Sequence of chain 1.C:
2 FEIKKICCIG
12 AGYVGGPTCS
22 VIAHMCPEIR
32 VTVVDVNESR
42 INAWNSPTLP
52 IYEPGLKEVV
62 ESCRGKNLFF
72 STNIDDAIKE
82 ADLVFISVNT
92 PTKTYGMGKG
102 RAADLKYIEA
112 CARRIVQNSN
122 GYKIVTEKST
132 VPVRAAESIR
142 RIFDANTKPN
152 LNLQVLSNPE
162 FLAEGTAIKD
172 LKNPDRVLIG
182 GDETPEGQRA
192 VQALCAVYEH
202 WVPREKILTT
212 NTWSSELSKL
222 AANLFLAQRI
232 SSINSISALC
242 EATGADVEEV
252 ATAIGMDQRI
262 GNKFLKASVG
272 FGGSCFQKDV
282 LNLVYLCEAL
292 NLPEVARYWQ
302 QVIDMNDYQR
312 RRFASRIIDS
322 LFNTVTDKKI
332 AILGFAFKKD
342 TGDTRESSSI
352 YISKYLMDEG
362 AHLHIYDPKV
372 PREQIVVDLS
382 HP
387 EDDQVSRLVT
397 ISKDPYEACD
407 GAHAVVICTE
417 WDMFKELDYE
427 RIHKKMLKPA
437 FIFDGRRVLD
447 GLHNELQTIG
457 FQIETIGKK

A small-molecule ligand and the protein it binds are described below.
Small molecule (SMILES): O=c1ccn([C@@H]2O[C@H](CO[P](=O)(O)O[P](=O)(O)O[C@H]3OC[C@@H](O)[C@H](O)[C@H]3O)[C@@H](O)[C@H]2O)c(=O)[nH]1

Binding-site contacts:
Ligand atom O4 contacts residue PHE265 of chain 1.C at 3.2 Å.
Ligand atom O2A contacts residue PHE265 of chain 1.C at 3.2 Å.
Ligand atom O4 contacts residue LYS267 of chain 1.C at 3.1 Å (salt-bridge).
Ligand atom O2 contacts residue ARG442 of chain 1.C at 3.6 Å (salt-bridge).
Ligand atom C5' contacts residue LEU163 of chain 1.C at 3.5 Å (hydrophobic).
Ligand atom O2A contacts residue PHE277 of chain 1.C at 3.5 Å.
Ligand atom O3' contacts residue PHE162 of chain 1.C at 2.8 Å (h-bond).
Ligand atom C6 contacts residue ILE231 of chain 1.C at 3.5 Å (hydrophobic).
Ligand atom O3' contacts residue ARG260 of chain 1.D at 3.0 Å (salt-bridge).
Ligand atom O4' contacts residue LYS220 of chain 1.C at 3.2 Å (salt-bridge).
Ligand atom N3 contacts residue LYS267 of chain 1.C at 2.8 Å (salt-bridge).
Ligand atom O2B contacts residue GLU165 of chain 1.C at 2.7 Å (salt-bridge).
Ligand atom O2D contacts residue ARG442 of chain 1.C at 2.6 Å (salt-bridge).
Ligand atom O1A contacts residue ALA164 of chain 1.C at 3.7 Å.
Ligand atom O4D contacts residue ILE231 of chain 1.C at 3.4 Å.
Ligand atom C3' contacts residue LEU163 of chain 1.C at 3.4 Å (hydrophobic).
Ligand atom O2B contacts residue ALA164 of chain 1.C at 3.4 Å.
Ligand atom C4D contacts residue GLY273 of chain 1.C at 3.6 Å.
Ligand atom O4D contacts residue PHE272 of chain 1.C at 3.2 Å.
Ligand atom O4' contacts residue PHE162 of chain 1.C at 3.2 Å.
Ligand atom O1A contacts residue LYS339 of chain 1.C at 2.5 Å (salt-bridge).
Ligand atom C5' contacts residue CYS276 of chain 1.C at 3.6 Å (hydrophobic).
Ligand atom O4' contacts residue GLU161 of chain 1.C at 3.0 Å (salt-bridge).
Ligand atom C3D contacts residue PHE338 of chain 1.C at 3.5 Å (hydrophobic).
Ligand atom O3D contacts residue GLY273 of chain 1.C at 3.0 Å (h-bond).
Ligand atom O2 contacts residue ILE231 of chain 1.C at 3.7 Å.
Ligand atom C2 contacts residue LYS267 of chain 1.C at 3.7 Å.
Ligand atom N1 contacts residue ILE231 of chain 1.C at 3.5 Å.
Ligand atom O4' contacts residue LEU163 of chain 1.C at 3.0 Å (h-bond).
Ligand atom C4' contacts residue LYS220 of chain 1.C at 3.7 Å.
Ligand atom O3B contacts residue ALA164 of chain 1.C at 3.4 Å.
Ligand atom C4 contacts residue LYS267 of chain 1.C at 3.6 Å.
Ligand atom C3' contacts residue PHE162 of chain 1.C at 3.5 Å (hydrophobic).
Ligand atom O4 contacts residue LEU266 of chain 1.C at 3.7 Å.
Ligand atom O2' contacts residue ARG260 of chain 1.D at 3.0 Å (salt-bridge).
Ligand atom O5' contacts residue CYS276 of chain 1.C at 3.2 Å.
Ligand atom O3D contacts residue PHE338 of chain 1.C at 2.5 Å (h-bond).
Ligand atom O2D contacts residue PHE338 of chain 1.C at 3.4 Å (h-bond).
Ligand atom C4' contacts residue LEU163 of chain 1.C at 3.4 Å (hydrophobic).
Ligand atom O2 contacts residue SER269 of chain 1.C at 2.6 Å (h-bond).

Sequence of chain 1.D:
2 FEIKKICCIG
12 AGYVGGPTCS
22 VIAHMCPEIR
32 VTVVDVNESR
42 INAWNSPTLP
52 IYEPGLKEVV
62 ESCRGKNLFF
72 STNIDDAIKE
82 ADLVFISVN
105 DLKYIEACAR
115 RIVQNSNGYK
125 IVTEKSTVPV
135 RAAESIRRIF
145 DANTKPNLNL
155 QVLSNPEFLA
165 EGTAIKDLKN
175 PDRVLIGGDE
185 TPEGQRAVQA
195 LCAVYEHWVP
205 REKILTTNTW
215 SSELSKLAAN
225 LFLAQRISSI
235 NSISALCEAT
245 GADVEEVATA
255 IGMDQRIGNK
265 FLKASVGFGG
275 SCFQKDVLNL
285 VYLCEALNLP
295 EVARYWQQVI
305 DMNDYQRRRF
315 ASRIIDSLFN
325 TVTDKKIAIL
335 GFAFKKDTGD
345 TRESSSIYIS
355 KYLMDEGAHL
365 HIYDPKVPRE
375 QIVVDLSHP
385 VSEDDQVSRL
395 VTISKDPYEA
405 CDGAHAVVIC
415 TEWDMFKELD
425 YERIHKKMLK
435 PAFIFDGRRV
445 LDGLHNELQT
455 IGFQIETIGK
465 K